Sequence of chain 1.B:
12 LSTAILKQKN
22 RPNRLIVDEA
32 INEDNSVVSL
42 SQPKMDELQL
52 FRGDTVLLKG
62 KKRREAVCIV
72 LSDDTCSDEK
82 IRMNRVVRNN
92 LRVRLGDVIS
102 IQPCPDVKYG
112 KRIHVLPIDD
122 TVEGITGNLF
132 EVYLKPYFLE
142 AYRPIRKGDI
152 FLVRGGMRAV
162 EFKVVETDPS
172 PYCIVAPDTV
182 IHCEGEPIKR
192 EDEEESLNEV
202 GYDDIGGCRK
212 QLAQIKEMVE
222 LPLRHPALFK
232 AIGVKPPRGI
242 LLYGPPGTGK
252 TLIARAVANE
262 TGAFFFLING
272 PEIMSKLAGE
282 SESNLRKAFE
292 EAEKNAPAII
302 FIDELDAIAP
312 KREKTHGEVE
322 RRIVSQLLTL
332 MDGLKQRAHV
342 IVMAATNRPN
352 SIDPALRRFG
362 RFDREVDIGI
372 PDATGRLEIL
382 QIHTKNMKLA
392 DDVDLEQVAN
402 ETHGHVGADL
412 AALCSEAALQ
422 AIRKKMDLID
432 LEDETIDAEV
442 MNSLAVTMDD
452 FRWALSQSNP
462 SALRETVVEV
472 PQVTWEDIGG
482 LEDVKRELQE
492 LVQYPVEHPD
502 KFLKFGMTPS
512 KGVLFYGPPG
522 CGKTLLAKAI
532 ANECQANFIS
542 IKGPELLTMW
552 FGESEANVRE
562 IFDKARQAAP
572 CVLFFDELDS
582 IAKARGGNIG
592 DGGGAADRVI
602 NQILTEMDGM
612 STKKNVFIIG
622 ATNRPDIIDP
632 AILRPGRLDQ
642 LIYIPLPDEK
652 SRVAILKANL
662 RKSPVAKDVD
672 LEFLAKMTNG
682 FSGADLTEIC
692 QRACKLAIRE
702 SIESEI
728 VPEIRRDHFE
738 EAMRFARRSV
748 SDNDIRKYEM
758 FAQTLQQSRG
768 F

Binding-site contacts:
Ligand atom N1 contacts residue GLY480 of chain 1.C at 3.1 Å (h-bond).
Ligand atom C1' contacts residue THR688 of chain 1.C at 3.5 Å.
Ligand atom N3 contacts residue LEU526 of chain 1.C at 3.7 Å.
Ligand atom O2A contacts residue THR525 of chain 1.C at 3.1 Å (h-bond).
Ligand atom O2A contacts residue GLY523 of chain 1.C at 3.2 Å.
Ligand atom C8 contacts residue GLY521 of chain 1.C at 3.0 Å.
Ligand atom C1' contacts residue GLY684 of chain 1.C at 3.6 Å.
Ligand atom C2' contacts residue LEU526 of chain 1.C at 3.6 Å (hydrophobic).
Ligand atom PG contacts residue ARG766 of chain 1.B at 3.6 Å.
Ligand atom PB contacts residue LYS524 of chain 1.C at 3.7 Å.
Ligand atom O2B contacts residue GLY523 of chain 1.C at 3.4 Å (h-bond).
Ligand atom O2B contacts residue LYS524 of chain 1.C at 2.6 Å (salt-bridge).
Ligand atom O1B contacts residue THR525 of chain 1.C at 2.9 Å (h-bond).
Ligand atom C8 contacts residue ALA685 of chain 1.C at 3.6 Å (hydrophobic).
Ligand atom O2G contacts residue MG1 of chain 1.R at 2.5 Å.
Ligand atom C4 contacts residue LEU526 of chain 1.C at 3.7 Å (hydrophobic).
Ligand atom N6 contacts residue GLY480 of chain 1.C at 3.2 Å (h-bond).
Ligand atom O1B contacts residue MG1 of chain 1.R at 2.9 Å.
Ligand atom O1A contacts residue THR525 of chain 1.C at 3.4 Å (h-bond).
Ligand atom O3A contacts residue GLY523 of chain 1.C at 3.3 Å (h-bond).
Ligand atom N1 contacts residue ILE479 of chain 1.C at 3.7 Å.
Ligand atom N7 contacts residue GLY523 of chain 1.C at 3.4 Å (h-bond).
Ligand atom O2' contacts residue ASN660 of chain 1.C at 3.5 Å (h-bond).
Ligand atom O2A contacts residue LEU526 of chain 1.C at 3.2 Å (h-bond).
Ligand atom O3G contacts residue GLY521 of chain 1.C at 3.8 Å.
Ligand atom O1A contacts residue MG1 of chain 1.R at 2.8 Å.
Ligand atom O4' contacts residue ALA685 of chain 1.C at 3.6 Å.
Ligand atom O2' contacts residue THR688 of chain 1.C at 3.4 Å (h-bond).
Ligand atom C2 contacts residue ASP478 of chain 1.C at 3.5 Å.
Ligand atom O3B contacts residue GLY521 of chain 1.C at 2.9 Å (h-bond).
Ligand atom N7 contacts residue GLY521 of chain 1.C at 3.4 Å (h-bond).
Ligand atom N7 contacts residue CYS522 of chain 1.C at 3.4 Å.
Ligand atom S1G contacts residue GLY521 of chain 1.C at 3.8 Å.
Ligand atom N9 contacts residue GLY684 of chain 1.C at 3.6 Å.
Ligand atom N7 contacts residue GLY684 of chain 1.C at 3.6 Å.
Ligand atom PG contacts residue GLY521 of chain 1.C at 3.7 Å.
Ligand atom O3G contacts residue ARG766 of chain 1.B at 2.3 Å (salt-bridge).
Ligand atom C8 contacts residue GLY684 of chain 1.C at 3.5 Å.
Ligand atom O2A contacts residue LYS524 of chain 1.C at 3.5 Å (salt-bridge).
Ligand atom C8 contacts residue GLY523 of chain 1.C at 3.7 Å.

The protein below binds the small molecule below.
Small molecule (SMILES): Nc1ncnc2c1ncn2[C@@H]1O[C@H](COP(=O)(O)OP(=O)(O)OP(O)(O)=S)[C@@H](O)[C@H]1O

Sequence of chain 1.C:
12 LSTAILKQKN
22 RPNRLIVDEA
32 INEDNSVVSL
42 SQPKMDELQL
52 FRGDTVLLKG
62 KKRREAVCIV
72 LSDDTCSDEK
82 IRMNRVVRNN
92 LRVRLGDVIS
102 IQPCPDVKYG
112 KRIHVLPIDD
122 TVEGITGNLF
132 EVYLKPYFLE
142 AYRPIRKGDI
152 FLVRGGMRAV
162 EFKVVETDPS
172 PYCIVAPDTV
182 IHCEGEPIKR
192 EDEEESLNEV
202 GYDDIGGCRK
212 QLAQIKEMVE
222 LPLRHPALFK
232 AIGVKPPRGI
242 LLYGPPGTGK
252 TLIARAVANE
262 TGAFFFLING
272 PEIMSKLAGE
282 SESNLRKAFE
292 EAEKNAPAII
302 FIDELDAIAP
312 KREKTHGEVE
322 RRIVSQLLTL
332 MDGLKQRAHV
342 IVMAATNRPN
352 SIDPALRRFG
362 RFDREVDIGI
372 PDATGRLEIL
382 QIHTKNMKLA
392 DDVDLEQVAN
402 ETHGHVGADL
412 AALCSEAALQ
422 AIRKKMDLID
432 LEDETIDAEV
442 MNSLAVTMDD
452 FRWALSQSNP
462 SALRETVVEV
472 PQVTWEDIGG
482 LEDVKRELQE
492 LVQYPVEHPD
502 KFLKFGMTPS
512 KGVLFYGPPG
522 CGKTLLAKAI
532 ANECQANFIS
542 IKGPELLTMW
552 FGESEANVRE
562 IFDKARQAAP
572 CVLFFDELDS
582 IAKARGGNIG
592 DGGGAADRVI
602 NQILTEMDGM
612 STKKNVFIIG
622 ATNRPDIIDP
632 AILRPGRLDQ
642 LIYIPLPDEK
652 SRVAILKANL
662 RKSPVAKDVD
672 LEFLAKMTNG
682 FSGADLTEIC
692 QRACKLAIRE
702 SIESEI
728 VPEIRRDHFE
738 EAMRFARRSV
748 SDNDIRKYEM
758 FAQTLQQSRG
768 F